Sequence of chain 1.B:
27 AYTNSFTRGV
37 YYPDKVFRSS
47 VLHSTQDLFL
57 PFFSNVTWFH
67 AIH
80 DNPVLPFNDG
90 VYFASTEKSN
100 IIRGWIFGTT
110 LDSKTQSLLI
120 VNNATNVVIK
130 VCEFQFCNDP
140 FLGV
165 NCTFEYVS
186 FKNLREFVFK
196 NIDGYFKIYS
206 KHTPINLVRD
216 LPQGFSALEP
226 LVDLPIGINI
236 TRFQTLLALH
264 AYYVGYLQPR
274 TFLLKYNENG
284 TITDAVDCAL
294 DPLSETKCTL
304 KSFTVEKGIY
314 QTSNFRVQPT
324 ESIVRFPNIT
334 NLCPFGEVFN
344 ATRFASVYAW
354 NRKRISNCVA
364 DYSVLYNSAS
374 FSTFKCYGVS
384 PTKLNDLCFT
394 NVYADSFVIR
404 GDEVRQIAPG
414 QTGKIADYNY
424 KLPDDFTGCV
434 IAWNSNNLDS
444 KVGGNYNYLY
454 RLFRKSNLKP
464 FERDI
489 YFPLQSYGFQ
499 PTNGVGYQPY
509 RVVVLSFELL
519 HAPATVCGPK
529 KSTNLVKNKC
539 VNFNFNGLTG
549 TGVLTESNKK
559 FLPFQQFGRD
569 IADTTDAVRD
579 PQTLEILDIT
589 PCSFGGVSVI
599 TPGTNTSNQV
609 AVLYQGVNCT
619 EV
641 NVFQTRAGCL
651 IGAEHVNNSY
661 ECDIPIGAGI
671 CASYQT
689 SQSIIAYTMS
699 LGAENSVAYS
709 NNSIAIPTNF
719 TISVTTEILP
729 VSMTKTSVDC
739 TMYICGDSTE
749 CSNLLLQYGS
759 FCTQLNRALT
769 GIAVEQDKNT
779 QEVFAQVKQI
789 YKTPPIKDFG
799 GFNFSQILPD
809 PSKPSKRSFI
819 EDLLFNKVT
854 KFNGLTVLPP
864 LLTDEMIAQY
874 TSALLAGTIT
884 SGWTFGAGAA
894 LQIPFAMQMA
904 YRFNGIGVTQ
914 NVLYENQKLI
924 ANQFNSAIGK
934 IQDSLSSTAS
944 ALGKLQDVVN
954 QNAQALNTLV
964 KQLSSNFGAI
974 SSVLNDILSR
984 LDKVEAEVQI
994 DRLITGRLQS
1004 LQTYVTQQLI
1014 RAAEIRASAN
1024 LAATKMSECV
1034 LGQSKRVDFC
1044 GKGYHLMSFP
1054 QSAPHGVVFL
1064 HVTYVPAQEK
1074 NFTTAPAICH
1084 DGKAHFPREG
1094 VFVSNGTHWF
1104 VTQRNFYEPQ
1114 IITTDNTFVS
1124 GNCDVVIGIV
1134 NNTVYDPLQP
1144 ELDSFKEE

Binding-site contacts:
Ligand atom N2 contacts residue ASN1134 of chain 1.B at 2.9 Å (h-bond).
Ligand atom C1 contacts residue ASN1134 of chain 1.B at 1.4 Å.
Ligand atom O7 contacts residue ASN1134 of chain 1.B at 3.0 Å (h-bond).
Ligand atom C4 contacts residue ASN1134 of chain 1.B at 4.2 Å.
Ligand atom C5 contacts residue ASN1134 of chain 1.B at 3.6 Å.
Ligand atom C8 contacts residue ASN1134 of chain 1.B at 4.2 Å.
Ligand atom C3 contacts residue ASN1134 of chain 1.B at 3.8 Å.
Ligand atom C7 contacts residue ASN1134 of chain 1.B at 3.1 Å.
Ligand atom O5 contacts residue ASN1134 of chain 1.B at 2.3 Å (h-bond).
Ligand atom C2 contacts residue ASN1134 of chain 1.B at 2.5 Å.
Ligand atom C8 contacts residue ILE1132 of chain 1.B at 4.3 Å (hydrophobic).

A protein and the small-molecule ligand that binds it are described below.
Small molecule (SMILES): CC(=O)N[C@H]1[C@H](O[C@H]2[C@H](O)[C@@H](NC(C)=O)CO[C@@H]2CO)O[C@H](CO)[C@@H](O)[C@@H]1O